Sequence of chain 1.B:
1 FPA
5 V

Sequence of chain 1.A:
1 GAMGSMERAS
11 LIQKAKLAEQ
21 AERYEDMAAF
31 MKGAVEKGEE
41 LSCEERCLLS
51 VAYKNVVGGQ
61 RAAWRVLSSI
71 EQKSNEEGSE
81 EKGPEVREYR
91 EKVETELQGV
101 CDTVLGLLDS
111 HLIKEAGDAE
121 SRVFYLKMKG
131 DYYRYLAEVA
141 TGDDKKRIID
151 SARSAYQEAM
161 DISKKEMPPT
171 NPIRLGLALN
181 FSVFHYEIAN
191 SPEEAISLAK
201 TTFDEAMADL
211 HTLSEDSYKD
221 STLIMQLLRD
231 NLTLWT

Binding-site contacts:
Ligand atom CL1 contacts residue GLY176 of chain 1.A at 4.5 Å.
Ligand atom C03 contacts residue VAL5 of chain 1.B at 3.6 Å (hydrophobic).
Ligand atom S12 contacts residue PHE124 of chain 1.A at 4.2 Å.
Ligand atom CL1 contacts residue PHE124 of chain 1.A at 4.0 Å.
Ligand atom C17 contacts residue VAL5 of chain 1.B at 4.1 Å (hydrophobic).
Ligand atom C11 contacts residue SH91 of chain 1.G at 4.3 Å.
Ligand atom C15 contacts residue ILE224 of chain 1.A at 4.3 Å (hydrophobic).
Ligand atom C04 contacts residue VAL5 of chain 1.B at 4.1 Å (hydrophobic).
Ligand atom C11 contacts residue VAL51 of chain 1.A at 3.7 Å (hydrophobic).
Ligand atom C11 contacts residue SER50 of chain 1.A at 4.5 Å.
Ligand atom S12 contacts residue SER50 of chain 1.A at 3.8 Å.
Ligand atom CL1 contacts residue ILE173 of chain 1.A at 4.0 Å.
Ligand atom C02 contacts residue VAL5 of chain 1.B at 3.8 Å (hydrophobic).
Ligand atom CL1 contacts residue LYS127 of chain 1.A at 3.5 Å.
Ligand atom C03 contacts residue PHE124 of chain 1.A at 4.4 Å (hydrophobic).
Ligand atom C10 contacts residue CYS47 of chain 1.A at 3.6 Å (hydrophobic).
Ligand atom C16 contacts residue PRO172 of chain 1.A at 3.9 Å (hydrophobic).
Ligand atom N09 contacts residue CYS47 of chain 1.A at 4.5 Å.
Ligand atom CL1 contacts residue VAL5 of chain 1.B at 4.4 Å.
Ligand atom C15 contacts residue VAL5 of chain 1.B at 4.0 Å (hydrophobic).
Ligand atom C14 contacts residue LEU223 of chain 1.A at 3.6 Å (hydrophobic).
Ligand atom O06 contacts residue ILE224 of chain 1.A at 4.1 Å.
Ligand atom N09 contacts residue SH91 of chain 1.G at 4.0 Å.
Ligand atom C17 contacts residue PRO172 of chain 1.A at 3.2 Å (hydrophobic).
Ligand atom C17 contacts residue ILE173 of chain 1.A at 4.1 Å (hydrophobic).
Ligand atom C11 contacts residue CYS47 of chain 1.A at 3.2 Å (hydrophobic).
Ligand atom C05 contacts residue ILE224 of chain 1.A at 4.4 Å (hydrophobic).
Ligand atom C02 contacts residue PRO172 of chain 1.A at 4.3 Å (hydrophobic).
Ligand atom C10 contacts residue SH91 of chain 1.G at 3.4 Å.
Ligand atom C17 contacts residue GLY176 of chain 1.A at 4.5 Å.
Ligand atom C16 contacts residue ILE224 of chain 1.A at 4.1 Å (hydrophobic).
Ligand atom S12 contacts residue CYS47 of chain 1.A at 2.0 Å (h-bond).
Ligand atom C16 contacts residue VAL5 of chain 1.B at 4.5 Å (hydrophobic).

The protein below binds the small molecule below.
Small molecule (SMILES): CC(C)(Oc1ccc(Cl)cc1)C(=O)NCCS